The small molecule below binds the protein below.
Small molecule (SMILES): CC(=O)N[C@H]1[C@H](O[C@H]2[C@H](O)[C@@H](NC(C)=O)CO[C@@H]2CO)O[C@H](CO)[C@@H](O)[C@@H]1O

Sequence of chain 1.C:
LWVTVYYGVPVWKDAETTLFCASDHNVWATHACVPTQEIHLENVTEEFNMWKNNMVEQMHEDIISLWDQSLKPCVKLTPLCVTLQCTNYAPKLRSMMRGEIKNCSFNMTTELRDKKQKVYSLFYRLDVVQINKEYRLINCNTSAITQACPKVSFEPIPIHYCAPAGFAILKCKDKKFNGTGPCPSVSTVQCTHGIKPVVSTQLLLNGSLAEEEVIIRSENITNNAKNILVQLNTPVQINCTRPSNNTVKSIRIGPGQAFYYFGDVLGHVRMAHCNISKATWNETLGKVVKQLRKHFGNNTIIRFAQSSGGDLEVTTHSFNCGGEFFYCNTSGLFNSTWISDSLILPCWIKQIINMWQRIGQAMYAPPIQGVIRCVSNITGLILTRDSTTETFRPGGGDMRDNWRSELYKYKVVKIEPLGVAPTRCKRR

Binding-site contacts:
Ligand atom C6 contacts residue GLU181 of chain 1.C at 3.6 Å.
Ligand atom O7 contacts residue ASN232 of chain 1.C at 4.0 Å.
Ligand atom C8 contacts residue LEU231 of chain 1.C at 3.6 Å (hydrophobic).
Ligand atom C4 contacts residue ASN232 of chain 1.C at 4.2 Å.
Ligand atom O3 contacts residue CYS413 of chain 1.C at 4.0 Å.
Ligand atom C7 contacts residue ASN232 of chain 1.C at 3.7 Å.
Ligand atom C5 contacts residue ASN232 of chain 1.C at 3.6 Å.
Ligand atom C5 contacts residue GLU181 of chain 1.C at 4.0 Å.
Ligand atom C2 contacts residue SER415 of chain 1.C at 3.5 Å.
Ligand atom O4 contacts residue VAL414 of chain 1.C at 3.9 Å.
Ligand atom C8 contacts residue ASN346 of chain 1.C at 4.0 Å.
Ligand atom O7 contacts residue GLU181 of chain 1.C at 4.0 Å.
Ligand atom C1 contacts residue SER415 of chain 1.C at 3.6 Å.
Ligand atom C8 contacts residue SER415 of chain 1.C at 4.1 Å.
Ligand atom O7 contacts residue VAL414 of chain 1.C at 3.6 Å.
Ligand atom O3 contacts residue GLU181 of chain 1.C at 3.8 Å.
Ligand atom C3 contacts residue SER415 of chain 1.C at 3.5 Å.
Ligand atom C8 contacts residue VAL224 of chain 1.C at 3.9 Å (hydrophobic).
Ligand atom O5 contacts residue VAL414 of chain 1.C at 4.2 Å.
Ligand atom O7 contacts residue PRO182 of chain 1.C at 3.9 Å.
Ligand atom O7 contacts residue CYS413 of chain 1.C at 3.8 Å.
Ligand atom C1 contacts residue ASN232 of chain 1.C at 1.4 Å.
Ligand atom O7 contacts residue ARG412 of chain 1.C at 4.2 Å.
Ligand atom N2 contacts residue SER415 of chain 1.C at 2.9 Å (h-bond).
Ligand atom C7 contacts residue VAL414 of chain 1.C at 4.1 Å (hydrophobic).
Ligand atom O6 contacts residue GLY348 of chain 1.C at 3.9 Å.
Ligand atom C6 contacts residue NAG1 of chain 1.EA at 3.8 Å.
Ligand atom C7 contacts residue SER415 of chain 1.C at 4.0 Å.
Ligand atom O5 contacts residue GLU181 of chain 1.C at 3.9 Å.
Ligand atom C4 contacts residue VAL414 of chain 1.C at 4.0 Å (hydrophobic).
Ligand atom N2 contacts residue ASN232 of chain 1.C at 2.9 Å (h-bond).
Ligand atom O3 contacts residue SER415 of chain 1.C at 4.2 Å.
Ligand atom C3 contacts residue ASN232 of chain 1.C at 3.8 Å.
Ligand atom C2 contacts residue ASN232 of chain 1.C at 2.4 Å.
Ligand atom C5 contacts residue VAL414 of chain 1.C at 3.4 Å (hydrophobic).
Ligand atom O5 contacts residue ASN232 of chain 1.C at 2.3 Å (h-bond).
Ligand atom O5 contacts residue NAG1 of chain 1.EA at 3.7 Å.
Ligand atom C5 contacts residue NAG1 of chain 1.EA at 3.8 Å.
Ligand atom C3 contacts residue VAL414 of chain 1.C at 4.0 Å (hydrophobic).
Ligand atom C8 contacts residue VAL414 of chain 1.C at 4.2 Å (hydrophobic).